A small-molecule ligand and the protein it binds are described below.
Small molecule (SMILES): CC(C)C[C@H](NC(=O)[C@H](CC1=c2ccccc2=NC1)NC(=O)[C@H](C)NC(=O)[C@H](C)N)C(=O)N[C@@H](Cc1ccccc1)C(=O)N[C@@H](CCC(=O)O)C(=O)N[C@@H](C)C=O

Sequence of chain 2.A:
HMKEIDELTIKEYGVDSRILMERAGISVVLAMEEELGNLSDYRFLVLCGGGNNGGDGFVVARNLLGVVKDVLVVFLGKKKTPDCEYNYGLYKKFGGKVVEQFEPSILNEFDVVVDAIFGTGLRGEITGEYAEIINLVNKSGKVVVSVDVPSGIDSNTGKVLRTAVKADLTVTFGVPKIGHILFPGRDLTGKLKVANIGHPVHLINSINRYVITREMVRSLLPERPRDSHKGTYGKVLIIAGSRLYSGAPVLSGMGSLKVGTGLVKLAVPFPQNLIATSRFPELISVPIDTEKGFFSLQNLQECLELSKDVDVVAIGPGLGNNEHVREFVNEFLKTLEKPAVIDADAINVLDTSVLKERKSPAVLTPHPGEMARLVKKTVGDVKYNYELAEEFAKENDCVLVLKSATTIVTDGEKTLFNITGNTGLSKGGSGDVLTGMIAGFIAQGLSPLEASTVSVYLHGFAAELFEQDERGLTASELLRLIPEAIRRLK

Sequence of chain 5.A:
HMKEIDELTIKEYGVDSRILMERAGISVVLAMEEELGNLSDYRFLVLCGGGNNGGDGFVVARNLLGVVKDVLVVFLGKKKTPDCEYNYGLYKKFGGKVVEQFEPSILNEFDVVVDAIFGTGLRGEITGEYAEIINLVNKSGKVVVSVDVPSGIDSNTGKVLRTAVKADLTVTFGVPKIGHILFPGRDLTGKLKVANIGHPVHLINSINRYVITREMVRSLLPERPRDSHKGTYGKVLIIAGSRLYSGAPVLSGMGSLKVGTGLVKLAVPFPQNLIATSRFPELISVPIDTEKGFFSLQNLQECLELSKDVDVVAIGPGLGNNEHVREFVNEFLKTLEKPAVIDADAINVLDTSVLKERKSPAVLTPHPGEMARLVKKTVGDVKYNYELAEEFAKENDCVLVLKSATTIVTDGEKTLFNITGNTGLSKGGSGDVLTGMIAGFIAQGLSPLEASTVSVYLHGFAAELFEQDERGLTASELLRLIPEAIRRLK

Binding-site contacts:
Ligand atom O contacts residue VAL205 of chain 5.A at 3.0 Å (h-bond).
Ligand atom NE1 contacts residue ASN74 of chain 2.A at 2.9 Å (h-bond).
Ligand atom CE1 contacts residue ALA206 of chain 5.A at 3.9 Å (hydrophobic).
Ligand atom N contacts residue VAL205 of chain 5.A at 2.9 Å (h-bond).
Ligand atom CD2 contacts residue VAL40 of chain 2.A at 3.6 Å (hydrophobic).
Ligand atom C contacts residue VAL205 of chain 5.A at 3.5 Å (hydrophobic).
Ligand atom O contacts residue ALA206 of chain 5.A at 3.2 Å.
Ligand atom CE1 contacts residue ALA42 of chain 5.A at 3.8 Å (hydrophobic).
Ligand atom CZ2 contacts residue ARG34 of chain 5.A at 3.7 Å.
Ligand atom N contacts residue GLU44 of chain 2.A at 3.7 Å.
Ligand atom CZ contacts residue SER38 of chain 5.A at 3.5 Å.
Ligand atom CA contacts residue GLU44 of chain 2.A at 3.6 Å.
Ligand atom CD1 contacts residue SER38 of chain 5.A at 3.6 Å.
Ligand atom CZ contacts residue ALA42 of chain 5.A at 3.6 Å (hydrophobic).
Ligand atom CA contacts residue VAL205 of chain 5.A at 3.2 Å (hydrophobic).
Ligand atom NE1 contacts residue ASN207 of chain 5.A at 3.6 Å (h-bond).
Ligand atom CE3 contacts residue LEU41 of chain 2.A at 3.8 Å (hydrophobic).
Ligand atom CD1 contacts residue ASN207 of chain 5.A at 3.5 Å.
Ligand atom O contacts residue ASN207 of chain 5.A at 3.1 Å (h-bond).
Ligand atom CD1 contacts residue VAL205 of chain 5.A at 3.9 Å (hydrophobic).
Ligand atom CD2 contacts residue LEU41 of chain 5.A at 3.5 Å (hydrophobic).
Ligand atom CE2 contacts residue GLU45 of chain 5.A at 3.7 Å.
Ligand atom CE2 contacts residue ASN207 of chain 5.A at 3.5 Å.
Ligand atom O contacts residue LYS204 of chain 5.A at 3.8 Å.
Ligand atom CH2 contacts residue ARG34 of chain 5.A at 3.6 Å.
Ligand atom CE1 contacts residue SER38 of chain 5.A at 3.9 Å.
Ligand atom N contacts residue ASN49 of chain 2.A at 3.3 Å (h-bond).
Ligand atom CH2 contacts residue ILE37 of chain 2.A at 3.8 Å (hydrophobic).
Ligand atom CD2 contacts residue GLU45 of chain 5.A at 3.6 Å.
Ligand atom CG contacts residue VAL40 of chain 2.A at 3.8 Å (hydrophobic).
Ligand atom CB contacts residue GLU44 of chain 2.A at 3.0 Å.
Ligand atom O contacts residue ASN207 of chain 5.A at 2.8 Å (h-bond).
Ligand atom CE2 contacts residue VAL40 of chain 2.A at 3.7 Å (hydrophobic).
Ligand atom CZ2 contacts residue ASN207 of chain 5.A at 3.8 Å.
Ligand atom C contacts residue LEU203 of chain 5.A at 3.4 Å (hydrophobic).
Ligand atom O contacts residue VAL205 of chain 5.A at 3.5 Å (h-bond).
Ligand atom CD1 contacts residue ASN74 of chain 2.A at 3.7 Å.
Ligand atom NE1 contacts residue VAL40 of chain 2.A at 3.9 Å.
Ligand atom CZ2 contacts residue ASN74 of chain 2.A at 3.6 Å.
Ligand atom N contacts residue GLU44 of chain 2.A at 3.1 Å (salt-bridge).